Sequence of chain 1.C:
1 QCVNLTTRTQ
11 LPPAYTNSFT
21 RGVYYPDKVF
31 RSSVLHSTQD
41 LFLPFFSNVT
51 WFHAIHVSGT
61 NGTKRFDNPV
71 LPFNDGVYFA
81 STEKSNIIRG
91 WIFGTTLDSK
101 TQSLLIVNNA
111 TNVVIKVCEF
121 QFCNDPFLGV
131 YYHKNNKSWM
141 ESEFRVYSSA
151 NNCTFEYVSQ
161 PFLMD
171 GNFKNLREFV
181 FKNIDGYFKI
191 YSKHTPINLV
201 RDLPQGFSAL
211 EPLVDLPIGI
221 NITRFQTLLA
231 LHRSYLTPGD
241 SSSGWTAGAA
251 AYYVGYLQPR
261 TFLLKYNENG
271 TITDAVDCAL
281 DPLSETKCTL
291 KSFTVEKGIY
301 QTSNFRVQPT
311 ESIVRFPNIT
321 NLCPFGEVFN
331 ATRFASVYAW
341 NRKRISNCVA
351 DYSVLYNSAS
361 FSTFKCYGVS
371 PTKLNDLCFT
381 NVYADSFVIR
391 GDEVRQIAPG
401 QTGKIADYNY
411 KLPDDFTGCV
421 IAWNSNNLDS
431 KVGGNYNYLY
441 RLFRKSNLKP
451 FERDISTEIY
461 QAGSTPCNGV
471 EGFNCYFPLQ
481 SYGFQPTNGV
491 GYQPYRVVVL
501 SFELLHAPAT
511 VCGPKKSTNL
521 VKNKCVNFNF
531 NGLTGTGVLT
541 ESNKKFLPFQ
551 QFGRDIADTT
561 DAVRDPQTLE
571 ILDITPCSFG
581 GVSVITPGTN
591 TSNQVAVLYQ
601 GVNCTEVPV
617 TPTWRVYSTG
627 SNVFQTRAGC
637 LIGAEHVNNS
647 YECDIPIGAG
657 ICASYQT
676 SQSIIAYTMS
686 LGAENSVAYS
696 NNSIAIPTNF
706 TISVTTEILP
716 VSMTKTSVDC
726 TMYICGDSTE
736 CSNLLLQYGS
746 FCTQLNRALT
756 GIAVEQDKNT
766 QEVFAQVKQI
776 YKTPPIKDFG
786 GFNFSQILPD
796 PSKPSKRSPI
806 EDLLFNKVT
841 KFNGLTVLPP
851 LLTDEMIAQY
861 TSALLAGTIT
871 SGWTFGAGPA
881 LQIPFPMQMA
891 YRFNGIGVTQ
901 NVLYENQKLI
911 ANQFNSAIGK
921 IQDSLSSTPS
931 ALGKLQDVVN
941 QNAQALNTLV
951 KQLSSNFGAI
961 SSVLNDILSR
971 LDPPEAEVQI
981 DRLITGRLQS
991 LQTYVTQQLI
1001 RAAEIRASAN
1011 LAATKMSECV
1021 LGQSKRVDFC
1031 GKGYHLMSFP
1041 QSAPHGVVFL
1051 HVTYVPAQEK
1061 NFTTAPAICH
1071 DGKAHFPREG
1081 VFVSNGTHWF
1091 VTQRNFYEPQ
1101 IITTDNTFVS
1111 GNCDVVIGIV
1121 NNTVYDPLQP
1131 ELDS

Binding-site contacts:
Ligand atom N2 contacts residue ASN704 of chain 1.C at 2.9 Å (h-bond).
Ligand atom C8 contacts residue ASN704 of chain 1.C at 4.5 Å.
Ligand atom O7 contacts residue GLN1058 of chain 1.C at 4.1 Å.
Ligand atom C3 contacts residue ASN704 of chain 1.C at 3.8 Å.
Ligand atom O5 contacts residue GLN1058 of chain 1.C at 4.5 Å.
Ligand atom O7 contacts residue LEU909 of chain 1.C at 3.9 Å.
Ligand atom C5 contacts residue ASN704 of chain 1.C at 3.6 Å.
Ligand atom O6 contacts residue ASN704 of chain 1.C at 4.5 Å.
Ligand atom C8 contacts residue ASN912 of chain 1.C at 4.4 Å.
Ligand atom C1 contacts residue ASN704 of chain 1.C at 1.4 Å.
Ligand atom O7 contacts residue ASN912 of chain 1.C at 4.4 Å.
Ligand atom C4 contacts residue ASN704 of chain 1.C at 4.2 Å.
Ligand atom O7 contacts residue ASN704 of chain 1.C at 3.4 Å (h-bond).
Ligand atom C3 contacts residue LEU909 of chain 1.C at 4.3 Å (hydrophobic).
Ligand atom C7 contacts residue ASN704 of chain 1.C at 3.4 Å.
Ligand atom C2 contacts residue ASN704 of chain 1.C at 2.5 Å.
Ligand atom O5 contacts residue ASN704 of chain 1.C at 2.4 Å (h-bond).

This protein binds this small molecule.
Small molecule (SMILES): CC(=O)N[C@H]1[C@H](O[C@H]2[C@H](O)[C@@H](NC(C)=O)CO[C@@H]2CO)O[C@H](CO)[C@@H](O)[C@@H]1O